Binding-site contacts:
Ligand atom C2 contacts residue ASN171 of chain 1.A at 4.1 Å.
Ligand atom C1 contacts residue GLY185 of chain 1.A at 3.9 Å.
Ligand atom O3 contacts residue LEU176 of chain 1.A at 4.2 Å.
Ligand atom C3 contacts residue TYR170 of chain 1.A at 3.9 Å (hydrophobic).
Ligand atom C4 contacts residue ASN189 of chain 1.A at 3.9 Å.
Ligand atom C3 contacts residue ASN189 of chain 1.A at 4.0 Å.
Ligand atom C6 contacts residue TYR204 of chain 1.A at 3.2 Å (hydrophobic).
Ligand atom C3 contacts residue ASN171 of chain 1.A at 4.4 Å.
Ligand atom O6 contacts residue TYR204 of chain 1.A at 4.2 Å.
Ligand atom O3 contacts residue TYR170 of chain 1.A at 3.5 Å (h-bond).
Ligand atom C1 contacts residue ARG169 of chain 1.A at 3.9 Å.
Ligand atom C2 contacts residue GLY185 of chain 1.A at 3.5 Å.
Ligand atom O5 contacts residue ASN171 of chain 1.A at 4.1 Å.
Ligand atom C4 contacts residue GLY185 of chain 1.A at 3.8 Å.
Ligand atom C4 contacts residue ASN171 of chain 1.A at 3.6 Å.
Ligand atom O3 contacts residue GLU186 of chain 1.A at 3.4 Å.
Ligand atom C1 contacts residue ASN171 of chain 1.A at 4.1 Å.
Ligand atom O2 contacts residue TYR170 of chain 1.A at 2.8 Å (h-bond).
Ligand atom C3 contacts residue GLY185 of chain 1.A at 4.0 Å.
Ligand atom O4 contacts residue TYR204 of chain 1.A at 3.9 Å.
Ligand atom C2 contacts residue TYR170 of chain 1.A at 3.9 Å (hydrophobic).
Ligand atom C6 contacts residue ASN171 of chain 1.A at 4.2 Å.
Ligand atom O3 contacts residue ASN189 of chain 1.A at 2.9 Å (h-bond).
Ligand atom C3 contacts residue ASN171 of chain 1.A at 3.3 Å.
Ligand atom O4 contacts residue ASN189 of chain 1.A at 3.5 Å.
Ligand atom C4 contacts residue TYR204 of chain 1.A at 3.9 Å (hydrophobic).
Ligand atom C3 contacts residue GLU186 of chain 1.A at 4.2 Å.
Ligand atom O4 contacts residue ASN171 of chain 1.A at 3.6 Å.
Ligand atom C2 contacts residue GLU186 of chain 1.A at 3.5 Å.
Ligand atom O2 contacts residue ARG169 of chain 1.A at 4.4 Å.
Ligand atom O3 contacts residue ASN171 of chain 1.A at 4.0 Å.
Ligand atom C5 contacts residue ASN171 of chain 1.A at 3.2 Å.
Ligand atom O2 contacts residue GLU186 of chain 1.A at 3.7 Å.
Ligand atom C5 contacts residue TYR204 of chain 1.A at 4.1 Å (hydrophobic).
Ligand atom O5 contacts residue GLY185 of chain 1.A at 4.0 Å.
Ligand atom O2 contacts residue ASN171 of chain 1.A at 3.5 Å (h-bond).
Ligand atom O3 contacts residue ASN171 of chain 1.A at 3.3 Å (h-bond).
Ligand atom O3 contacts residue GLY185 of chain 1.A at 3.7 Å.
Ligand atom O2 contacts residue GLY185 of chain 1.A at 4.3 Å.
Ligand atom O2 contacts residue ASN171 of chain 1.A at 4.1 Å.

This protein binds this small molecule.
Small molecule (SMILES): OC[C@H]1O[C@@](CO)(O[C@H]2O[C@H](CO)[C@@H](O)[C@H](O)[C@H]2O)[C@@H](O)[C@@H]1O

Sequence of chain 1.A:
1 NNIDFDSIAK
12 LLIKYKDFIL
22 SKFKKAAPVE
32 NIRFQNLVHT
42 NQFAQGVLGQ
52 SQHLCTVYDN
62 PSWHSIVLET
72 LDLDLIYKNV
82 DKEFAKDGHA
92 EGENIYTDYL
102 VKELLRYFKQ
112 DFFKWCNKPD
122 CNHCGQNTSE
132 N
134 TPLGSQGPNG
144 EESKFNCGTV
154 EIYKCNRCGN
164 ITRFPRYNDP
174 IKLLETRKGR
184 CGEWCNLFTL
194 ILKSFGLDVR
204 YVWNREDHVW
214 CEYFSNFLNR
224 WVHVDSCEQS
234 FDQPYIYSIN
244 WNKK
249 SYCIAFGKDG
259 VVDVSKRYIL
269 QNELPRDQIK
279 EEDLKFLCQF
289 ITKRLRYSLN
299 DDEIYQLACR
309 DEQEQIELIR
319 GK